Binding-site contacts:
Ligand atom O6 contacts residue ASN151 of chain 1.A at 4.3 Å.
Ligand atom C5 contacts residue ASN152 of chain 1.A at 3.7 Å.
Ligand atom C4 contacts residue ASN152 of chain 1.A at 4.2 Å.
Ligand atom C8 contacts residue ASN152 of chain 1.A at 4.3 Å.
Ligand atom N2 contacts residue ASN152 of chain 1.A at 2.9 Å (h-bond).
Ligand atom O5 contacts residue ASN152 of chain 1.A at 2.4 Å (h-bond).
Ligand atom C1 contacts residue ASN152 of chain 1.A at 1.4 Å.
Ligand atom C3 contacts residue ASN152 of chain 1.A at 3.8 Å.
Ligand atom C7 contacts residue ASN152 of chain 1.A at 3.1 Å.
Ligand atom O7 contacts residue ASN152 of chain 1.A at 2.9 Å (h-bond).
Ligand atom C2 contacts residue ASN152 of chain 1.A at 2.5 Å.

This small molecule binds to this protein.
Small molecule (SMILES): CC(=O)N[C@@H]1[C@@H](O)[C@H](O)[C@@H](CO)O[C@H]1O

Sequence of chain 1.A:
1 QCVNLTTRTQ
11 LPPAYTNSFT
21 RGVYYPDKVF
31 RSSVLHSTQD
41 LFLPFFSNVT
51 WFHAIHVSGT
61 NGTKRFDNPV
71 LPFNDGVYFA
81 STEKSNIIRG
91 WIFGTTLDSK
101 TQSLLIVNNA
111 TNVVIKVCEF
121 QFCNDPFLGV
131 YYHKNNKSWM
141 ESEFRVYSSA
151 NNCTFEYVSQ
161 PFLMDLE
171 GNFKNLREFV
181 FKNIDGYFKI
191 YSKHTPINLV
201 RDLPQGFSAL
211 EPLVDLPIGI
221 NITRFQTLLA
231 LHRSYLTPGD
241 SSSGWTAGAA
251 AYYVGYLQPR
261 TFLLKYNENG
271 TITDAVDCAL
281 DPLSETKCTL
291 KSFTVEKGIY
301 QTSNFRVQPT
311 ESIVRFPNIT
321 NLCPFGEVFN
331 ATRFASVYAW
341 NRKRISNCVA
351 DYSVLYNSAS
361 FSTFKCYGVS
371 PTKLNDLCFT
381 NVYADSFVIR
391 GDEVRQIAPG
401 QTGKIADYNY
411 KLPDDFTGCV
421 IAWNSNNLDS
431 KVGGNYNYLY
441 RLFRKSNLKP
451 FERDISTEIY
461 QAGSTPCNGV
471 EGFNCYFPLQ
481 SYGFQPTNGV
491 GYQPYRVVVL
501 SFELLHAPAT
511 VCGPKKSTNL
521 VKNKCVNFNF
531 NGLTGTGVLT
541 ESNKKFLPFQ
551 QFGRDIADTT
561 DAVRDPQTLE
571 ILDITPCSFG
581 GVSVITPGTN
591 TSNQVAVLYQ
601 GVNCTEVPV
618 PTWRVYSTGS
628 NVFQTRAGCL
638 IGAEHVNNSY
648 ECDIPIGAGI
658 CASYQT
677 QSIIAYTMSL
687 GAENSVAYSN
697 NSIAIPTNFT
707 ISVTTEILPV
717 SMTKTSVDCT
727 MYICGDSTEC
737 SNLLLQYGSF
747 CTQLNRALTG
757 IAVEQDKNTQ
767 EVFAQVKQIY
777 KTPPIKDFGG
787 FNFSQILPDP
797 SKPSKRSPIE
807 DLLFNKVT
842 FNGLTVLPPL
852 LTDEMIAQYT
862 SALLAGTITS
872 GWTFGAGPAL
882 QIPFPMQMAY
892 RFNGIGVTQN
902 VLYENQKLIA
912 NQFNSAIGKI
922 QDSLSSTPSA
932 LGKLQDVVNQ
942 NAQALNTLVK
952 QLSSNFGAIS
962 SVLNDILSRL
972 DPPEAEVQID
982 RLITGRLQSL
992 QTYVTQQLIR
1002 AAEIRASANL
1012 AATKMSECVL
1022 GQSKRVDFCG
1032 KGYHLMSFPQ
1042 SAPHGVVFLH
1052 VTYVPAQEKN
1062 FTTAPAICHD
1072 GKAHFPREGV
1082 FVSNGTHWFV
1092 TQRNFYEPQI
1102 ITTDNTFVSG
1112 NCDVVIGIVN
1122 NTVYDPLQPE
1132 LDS